Binding-site contacts:
Ligand atom O7 contacts residue HIS75 of chain 1.B at 3.3 Å (h-bond).
Ligand atom C1 contacts residue ASN82 of chain 1.B at 1.6 Å.
Ligand atom C2 contacts residue ASN82 of chain 1.B at 2.5 Å.
Ligand atom N2 contacts residue GLU105 of chain 1.C at 4.0 Å.
Ligand atom O7 contacts residue ASN82 of chain 1.B at 4.2 Å.
Ligand atom C8 contacts residue ASN79 of chain 1.B at 2.6 Å.
Ligand atom C7 contacts residue ARG294 of chain 1.A at 4.5 Å.
Ligand atom C3 contacts residue ASN82 of chain 1.B at 4.0 Å.
Ligand atom C8 contacts residue GLU105 of chain 1.C at 1.4 Å.
Ligand atom C8 contacts residue ARG294 of chain 1.A at 4.3 Å.
Ligand atom C7 contacts residue GLU105 of chain 1.C at 2.8 Å.
Ligand atom C1 contacts residue GLY78 of chain 1.B at 4.3 Å.
Ligand atom N2 contacts residue ASN79 of chain 1.B at 4.0 Å.
Ligand atom C5 contacts residue ARG294 of chain 1.A at 4.2 Å.
Ligand atom C7 contacts residue HIS75 of chain 1.B at 4.2 Å.
Ligand atom C7 contacts residue ASN79 of chain 1.B at 3.1 Å.
Ligand atom O5 contacts residue ASN82 of chain 1.B at 2.4 Å (h-bond).
Ligand atom O7 contacts residue GLU105 of chain 1.C at 3.4 Å (salt-bridge).
Ligand atom O6 contacts residue ARG257 of chain 1.C at 3.5 Å.
Ligand atom C8 contacts residue GLU64 of chain 1.D at 3.7 Å.
Ligand atom C5 contacts residue ASN82 of chain 1.B at 3.6 Å.
Ligand atom C8 contacts residue ASN82 of chain 1.B at 3.2 Å.
Ligand atom O7 contacts residue ASN79 of chain 1.B at 3.1 Å (h-bond).
Ligand atom O7 contacts residue ARG294 of chain 1.A at 4.2 Å.
Ligand atom N2 contacts residue ASN82 of chain 1.B at 2.9 Å (h-bond).
Ligand atom C7 contacts residue ASN82 of chain 1.B at 3.2 Å.

The small molecule below binds the protein below.
Small molecule (SMILES): CC(=O)N[C@H]1[C@H](O[C@H]2[C@H](O)[C@@H](NC(C)=O)CO[C@@H]2CO)O[C@H](CO)[C@@H](O[C@@H]2O[C@H](CO[C@H]3O[C@H](CO)[C@@H](O)[C@H](O)[C@@H]3O)[C@@H](O)[C@H](O[C@H]3O[C@H](CO)[C@@H](O)[C@H](O)[C@@H]3O)[C@@H]2O)[C@@H]1O

Sequence of chain 1.A:
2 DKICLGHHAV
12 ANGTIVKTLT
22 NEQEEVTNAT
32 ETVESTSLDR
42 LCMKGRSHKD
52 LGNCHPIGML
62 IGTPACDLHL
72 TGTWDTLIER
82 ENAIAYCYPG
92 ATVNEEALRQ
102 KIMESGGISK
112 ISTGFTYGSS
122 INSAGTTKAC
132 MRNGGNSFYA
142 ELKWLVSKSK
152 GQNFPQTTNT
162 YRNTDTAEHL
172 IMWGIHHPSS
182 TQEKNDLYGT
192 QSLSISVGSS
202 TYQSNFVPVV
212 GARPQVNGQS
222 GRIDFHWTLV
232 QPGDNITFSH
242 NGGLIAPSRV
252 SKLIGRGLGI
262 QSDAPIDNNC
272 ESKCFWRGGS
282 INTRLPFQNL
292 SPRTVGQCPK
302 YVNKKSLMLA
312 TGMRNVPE

Sequence of chain 1.C:
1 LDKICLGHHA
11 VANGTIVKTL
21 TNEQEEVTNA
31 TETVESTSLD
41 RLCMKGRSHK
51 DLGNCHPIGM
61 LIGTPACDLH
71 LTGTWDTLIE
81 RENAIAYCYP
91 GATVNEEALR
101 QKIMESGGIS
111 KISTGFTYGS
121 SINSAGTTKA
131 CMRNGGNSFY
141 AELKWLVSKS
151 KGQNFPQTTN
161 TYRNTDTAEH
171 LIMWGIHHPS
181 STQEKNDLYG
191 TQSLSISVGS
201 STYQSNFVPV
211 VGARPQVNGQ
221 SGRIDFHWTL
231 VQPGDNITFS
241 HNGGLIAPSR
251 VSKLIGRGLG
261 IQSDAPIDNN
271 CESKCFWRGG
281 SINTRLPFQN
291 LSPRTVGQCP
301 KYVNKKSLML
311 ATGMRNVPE

Sequence of chain 1.B:
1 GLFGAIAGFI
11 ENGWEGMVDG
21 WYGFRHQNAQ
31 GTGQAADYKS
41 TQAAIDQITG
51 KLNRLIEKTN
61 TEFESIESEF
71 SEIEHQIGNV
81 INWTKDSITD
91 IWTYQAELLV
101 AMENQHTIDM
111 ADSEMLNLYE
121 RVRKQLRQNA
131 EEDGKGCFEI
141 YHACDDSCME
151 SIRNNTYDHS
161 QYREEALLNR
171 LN

Sequence of chain 1.D:
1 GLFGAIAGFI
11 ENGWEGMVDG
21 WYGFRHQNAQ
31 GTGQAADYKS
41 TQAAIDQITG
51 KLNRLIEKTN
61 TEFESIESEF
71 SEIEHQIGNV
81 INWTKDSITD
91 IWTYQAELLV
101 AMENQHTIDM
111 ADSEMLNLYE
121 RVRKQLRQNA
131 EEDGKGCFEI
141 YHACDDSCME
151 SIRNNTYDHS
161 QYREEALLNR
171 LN